Sequence of chain 1.E:
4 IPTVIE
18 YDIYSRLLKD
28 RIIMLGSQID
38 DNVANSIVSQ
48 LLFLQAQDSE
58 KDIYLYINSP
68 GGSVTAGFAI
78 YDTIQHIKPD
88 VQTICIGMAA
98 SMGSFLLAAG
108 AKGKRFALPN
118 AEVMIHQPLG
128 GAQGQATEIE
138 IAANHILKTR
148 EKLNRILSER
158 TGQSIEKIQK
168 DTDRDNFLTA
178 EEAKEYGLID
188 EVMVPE

Binding-site contacts:
Ligand atom O03 contacts residue GLY69 of chain 1.E at 2.6 Å (h-bond).
Ligand atom C27 contacts residue ALA139 of chain 1.E at 3.8 Å (hydrophobic).
Ligand atom O02 contacts residue HIS123 of chain 1.E at 3.2 Å (h-bond).
Ligand atom C08 contacts residue GLN124 of chain 1.E at 3.5 Å.
Ligand atom C18 contacts residue VAL71 of chain 1.E at 3.8 Å (hydrophobic).
Ligand atom O11 contacts residue PRO125 of chain 1.E at 3.2 Å.
Ligand atom C10 contacts residue VAL71 of chain 1.E at 3.8 Å (hydrophobic).
Ligand atom C05 contacts residue SER98 of chain 1.E at 3.2 Å.
Ligand atom O19 contacts residue VAL71 of chain 1.E at 2.9 Å (h-bond).
Ligand atom C25 contacts residue LEU126 of chain 1.E at 3.3 Å (hydrophobic).
Ligand atom C10 contacts residue LEU126 of chain 1.E at 3.9 Å (hydrophobic).
Ligand atom C08 contacts residue HIS123 of chain 1.E at 3.3 Å.
Ligand atom B28 contacts residue MET99 of chain 1.E at 3.6 Å.
Ligand atom C05 contacts residue VAL71 of chain 1.E at 3.8 Å (hydrophobic).
Ligand atom C06 contacts residue SER98 of chain 1.E at 3.1 Å.
Ligand atom C10 contacts residue GLY69 of chain 1.E at 3.7 Å.
Ligand atom O03 contacts residue SER98 of chain 1.E at 2.6 Å (h-bond).
Ligand atom N17 contacts residue LEU126 of chain 1.E at 2.7 Å (h-bond).
Ligand atom B28 contacts residue SER98 of chain 1.E at 1.7 Å.
Ligand atom O11 contacts residue LEU126 of chain 1.E at 2.9 Å (h-bond).
Ligand atom O26 contacts residue ILE143 of chain 1.E at 3.6 Å.
Ligand atom O02 contacts residue SER98 of chain 1.E at 2.7 Å (h-bond).
Ligand atom O19 contacts residue SER70 of chain 1.E at 3.8 Å.
Ligand atom C12 contacts residue LEU126 of chain 1.E at 3.6 Å (hydrophobic).
Ligand atom B28 contacts residue HIS123 of chain 1.E at 3.5 Å.
Ligand atom N09 contacts residue GLY69 of chain 1.E at 2.9 Å (h-bond).
Ligand atom C07 contacts residue MET99 of chain 1.E at 3.5 Å (hydrophobic).
Ligand atom O26 contacts residue HIS142 of chain 1.E at 3.3 Å (h-bond).
Ligand atom C05 contacts residue MET99 of chain 1.E at 3.8 Å (hydrophobic).
Ligand atom C12 contacts residue GLY69 of chain 1.E at 3.6 Å.
Ligand atom CL01 contacts residue LEU126 of chain 1.E at 3.1 Å.
Ligand atom C20 contacts residue LEU126 of chain 1.E at 3.7 Å (hydrophobic).
Ligand atom O03 contacts residue MET99 of chain 1.E at 3.0 Å (h-bond).
Ligand atom C08 contacts residue PRO125 of chain 1.E at 3.4 Å (hydrophobic).
Ligand atom C18 contacts residue LEU126 of chain 1.E at 3.7 Å (hydrophobic).
Ligand atom C13 contacts residue LEU126 of chain 1.E at 3.6 Å (hydrophobic).
Ligand atom C06 contacts residue MET99 of chain 1.E at 3.8 Å (hydrophobic).
Ligand atom CL01 contacts residue GLY127 of chain 1.E at 3.4 Å.
Ligand atom C04 contacts residue SER98 of chain 1.E at 2.7 Å.
Ligand atom O03 contacts residue GLY68 of chain 1.E at 3.3 Å.

The protein below binds the small molecule below.
Small molecule (SMILES): COc1ccc(C(=O)N[C@@H](CC(C)C)C(=O)N[C@@H](CC(C)C)B(O)O)c(Cl)c1